Sequence of chain 1.A:
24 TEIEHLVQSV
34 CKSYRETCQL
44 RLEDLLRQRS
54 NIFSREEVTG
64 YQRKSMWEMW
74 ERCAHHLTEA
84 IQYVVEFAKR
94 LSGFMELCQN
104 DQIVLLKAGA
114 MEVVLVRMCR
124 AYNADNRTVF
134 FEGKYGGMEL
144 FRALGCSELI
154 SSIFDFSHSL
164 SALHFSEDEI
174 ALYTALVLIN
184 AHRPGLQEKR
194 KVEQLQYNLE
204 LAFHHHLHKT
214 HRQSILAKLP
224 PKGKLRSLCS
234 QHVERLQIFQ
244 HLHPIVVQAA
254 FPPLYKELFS

This small molecule binds to this protein.
Small molecule (SMILES): Cc1cc2c(s1)c(-c1ccc(C(=O)O)cc1)nn2C(=O)c1c(Cl)cccc1Cl

Binding-site contacts:
Ligand atom C17 contacts residue PHE262 of chain 1.A at 3.4 Å (hydrophobic).
Ligand atom C8 contacts residue ILE84 of chain 1.A at 3.6 Å (hydrophobic).
Ligand atom CL2 contacts residue LEU80 of chain 1.A at 3.6 Å.
Ligand atom C18 contacts residue TRP73 of chain 1.A at 3.8 Å (hydrophobic).
Ligand atom C4 contacts residue LEU261 of chain 1.A at 3.4 Å (hydrophobic).
Ligand atom O3 contacts residue MET114 of chain 1.A at 3.6 Å.
Ligand atom C6 contacts residue ILE84 of chain 1.A at 3.7 Å (hydrophobic).
Ligand atom O2 contacts residue GLN85 of chain 1.A at 2.7 Å (h-bond).
Ligand atom S1 contacts residue LEU261 of chain 1.A at 3.7 Å.
Ligand atom C13 contacts residue ILE84 of chain 1.A at 3.6 Å (hydrophobic).
Ligand atom C11 contacts residue GLN85 of chain 1.A at 3.8 Å.
Ligand atom C20 contacts residue THR81 of chain 1.A at 3.4 Å.
Ligand atom C14 contacts residue LEU239 of chain 1.A at 3.9 Å (hydrophobic).
Ligand atom C7 contacts residue ILE84 of chain 1.A at 3.4 Å (hydrophobic).
Ligand atom O3 contacts residue VAL236 of chain 1.A at 3.8 Å.
Ligand atom O2 contacts residue ALA252 of chain 1.A at 3.5 Å.
Ligand atom O2 contacts residue ALA253 of chain 1.A at 2.9 Å (h-bond).
Ligand atom C1 contacts residue LYS110 of chain 1.A at 3.3 Å.
Ligand atom O1 contacts residue PHE254 of chain 1.A at 3.0 Å (h-bond).
Ligand atom C3 contacts residue LEU261 of chain 1.A at 3.3 Å (hydrophobic).
Ligand atom CL1 contacts residue GLN240 of chain 1.A at 3.7 Å.
Ligand atom C11 contacts residue TYR258 of chain 1.A at 3.8 Å (hydrophobic).
Ligand atom C15 contacts residue LEU239 of chain 1.A at 3.9 Å (hydrophobic).
Ligand atom O1 contacts residue ALA252 of chain 1.A at 3.6 Å.
Ligand atom CL2 contacts residue MET114 of chain 1.A at 3.6 Å.
Ligand atom C12 contacts residue LEU257 of chain 1.A at 3.7 Å (hydrophobic).
Ligand atom C8 contacts residue PHE262 of chain 1.A at 3.8 Å (hydrophobic).
Ligand atom C18 contacts residue PHE262 of chain 1.A at 3.8 Å (hydrophobic).
Ligand atom CL2 contacts residue THR81 of chain 1.A at 3.5 Å.
Ligand atom C1 contacts residue LEU109 of chain 1.A at 3.6 Å (hydrophobic).
Ligand atom O1 contacts residue ALA253 of chain 1.A at 3.1 Å (h-bond).
Ligand atom C19 contacts residue THR81 of chain 1.A at 2.9 Å.
Ligand atom C2 contacts residue LEU261 of chain 1.A at 3.8 Å (hydrophobic).
Ligand atom C18 contacts residue THR81 of chain 1.A at 3.8 Å.
Ligand atom C11 contacts residue ALA253 of chain 1.A at 3.4 Å (hydrophobic).
Ligand atom C16 contacts residue PHE262 of chain 1.A at 3.7 Å (hydrophobic).
Ligand atom C11 contacts residue ALA252 of chain 1.A at 3.8 Å (hydrophobic).
Ligand atom O3 contacts residue LEU239 of chain 1.A at 3.2 Å.
Ligand atom C13 contacts residue LEU257 of chain 1.A at 3.9 Å (hydrophobic).
Ligand atom C1 contacts residue MET114 of chain 1.A at 3.5 Å (hydrophobic).